This protein binds this small molecule.
Small molecule (SMILES): CC(=O)N[C@@H]1[C@@H](O)[C@H](O)[C@@H](CO)O[C@H]1O

Binding-site contacts:
Ligand atom C2 contacts residue GLN554 of chain 1.C at 3.5 Å.
Ligand atom C3 contacts residue ASN305 of chain 1.C at 4.0 Å.
Ligand atom C8 contacts residue PRO304 of chain 1.C at 4.1 Å (hydrophobic).
Ligand atom C7 contacts residue PRO553 of chain 1.C at 4.0 Å (hydrophobic).
Ligand atom O5 contacts residue ASN305 of chain 1.C at 2.6 Å (h-bond).
Ligand atom N2 contacts residue ASN305 of chain 1.C at 3.0 Å (h-bond).
Ligand atom C4 contacts residue ASN305 of chain 1.C at 4.4 Å.
Ligand atom C8 contacts residue PRO553 of chain 1.C at 2.8 Å (hydrophobic).
Ligand atom C1 contacts residue GLN554 of chain 1.C at 3.6 Å.
Ligand atom C7 contacts residue GLN554 of chain 1.C at 3.7 Å.
Ligand atom N2 contacts residue PRO553 of chain 1.C at 4.4 Å.
Ligand atom C2 contacts residue ASN305 of chain 1.C at 2.5 Å.
Ligand atom C8 contacts residue ASN305 of chain 1.C at 4.5 Å.
Ligand atom C3 contacts residue GLN554 of chain 1.C at 3.6 Å.
Ligand atom O3 contacts residue GLN554 of chain 1.C at 4.3 Å.
Ligand atom C5 contacts residue ASN305 of chain 1.C at 3.9 Å.
Ligand atom C1 contacts residue ASN305 of chain 1.C at 1.7 Å.
Ligand atom C7 contacts residue ASN305 of chain 1.C at 3.5 Å.
Ligand atom N2 contacts residue GLN554 of chain 1.C at 2.8 Å (h-bond).
Ligand atom O7 contacts residue ASN305 of chain 1.C at 3.7 Å.
Ligand atom C8 contacts residue GLN554 of chain 1.C at 3.8 Å.

Sequence of chain 1.C:
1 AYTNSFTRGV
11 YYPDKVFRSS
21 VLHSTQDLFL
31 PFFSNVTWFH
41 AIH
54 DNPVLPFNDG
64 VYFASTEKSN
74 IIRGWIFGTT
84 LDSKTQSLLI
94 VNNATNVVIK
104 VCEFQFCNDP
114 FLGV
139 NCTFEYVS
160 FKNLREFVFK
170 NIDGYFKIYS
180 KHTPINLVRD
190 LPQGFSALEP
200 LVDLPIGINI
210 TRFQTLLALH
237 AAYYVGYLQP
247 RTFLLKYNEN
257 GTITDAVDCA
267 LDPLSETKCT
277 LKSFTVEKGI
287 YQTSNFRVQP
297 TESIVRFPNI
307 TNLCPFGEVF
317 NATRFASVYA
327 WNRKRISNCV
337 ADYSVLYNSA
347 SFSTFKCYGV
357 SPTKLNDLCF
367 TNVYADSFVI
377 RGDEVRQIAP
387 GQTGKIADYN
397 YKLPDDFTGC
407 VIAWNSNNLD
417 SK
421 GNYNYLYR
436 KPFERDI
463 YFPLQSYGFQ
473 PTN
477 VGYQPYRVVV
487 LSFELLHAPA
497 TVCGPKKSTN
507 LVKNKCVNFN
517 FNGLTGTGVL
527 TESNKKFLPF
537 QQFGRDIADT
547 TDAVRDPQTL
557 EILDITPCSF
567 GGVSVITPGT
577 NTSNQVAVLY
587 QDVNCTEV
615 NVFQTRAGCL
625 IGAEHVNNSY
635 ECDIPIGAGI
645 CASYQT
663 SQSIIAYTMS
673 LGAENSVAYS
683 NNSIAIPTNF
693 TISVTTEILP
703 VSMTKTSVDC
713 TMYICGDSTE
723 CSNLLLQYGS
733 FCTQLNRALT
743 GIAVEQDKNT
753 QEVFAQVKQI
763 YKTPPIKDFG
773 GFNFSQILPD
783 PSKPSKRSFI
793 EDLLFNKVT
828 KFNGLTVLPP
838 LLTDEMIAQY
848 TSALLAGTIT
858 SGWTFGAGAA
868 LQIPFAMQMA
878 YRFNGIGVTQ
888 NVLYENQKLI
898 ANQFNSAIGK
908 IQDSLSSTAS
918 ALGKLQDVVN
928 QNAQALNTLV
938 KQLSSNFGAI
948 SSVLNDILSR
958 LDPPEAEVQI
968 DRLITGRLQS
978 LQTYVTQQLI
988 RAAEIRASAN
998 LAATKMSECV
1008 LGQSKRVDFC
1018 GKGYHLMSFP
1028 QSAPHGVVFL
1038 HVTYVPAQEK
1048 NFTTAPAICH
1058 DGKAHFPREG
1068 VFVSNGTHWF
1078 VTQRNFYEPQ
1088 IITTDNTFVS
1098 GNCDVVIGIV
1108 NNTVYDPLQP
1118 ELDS